Binding-site contacts:
Ligand atom C3 contacts residue LYS259 of chain 1.B at 3.6 Å.
Ligand atom C4 contacts residue ASP256 of chain 1.B at 4.2 Å.
Ligand atom N1 contacts residue LYS259 of chain 1.B at 4.1 Å.
Ligand atom C3 contacts residue PRO247 of chain 1.B at 3.8 Å (hydrophobic).
Ligand atom N2 contacts residue LYS249 of chain 1.B at 3.8 Å.
Ligand atom C5 contacts residue LYS259 of chain 1.B at 3.9 Å.
Ligand atom BR4 contacts residue LYS263 of chain 1.B at 3.9 Å.
Ligand atom BR4 contacts residue LEU260 of chain 1.B at 4.0 Å.
Ligand atom N2 contacts residue LYS259 of chain 1.B at 3.4 Å (salt-bridge).
Ligand atom N2 contacts residue ASP256 of chain 1.B at 3.9 Å.
Ligand atom N1 contacts residue ASP256 of chain 1.B at 3.4 Å (salt-bridge).
Ligand atom C4 contacts residue LYS259 of chain 1.B at 3.9 Å.
Ligand atom N1 contacts residue LYS249 of chain 1.B at 3.5 Å.
Ligand atom N2 contacts residue PRO247 of chain 1.B at 4.3 Å.
Ligand atom C4 contacts residue LEU260 of chain 1.B at 4.4 Å (hydrophobic).
Ligand atom BR4 contacts residue LYS259 of chain 1.B at 3.9 Å.
Ligand atom C5 contacts residue LEU260 of chain 1.B at 4.1 Å (hydrophobic).
Ligand atom C5 contacts residue PRO247 of chain 1.B at 3.7 Å (hydrophobic).
Ligand atom C5 contacts residue TRP252 of chain 1.B at 4.2 Å (hydrophobic).
Ligand atom C5 contacts residue LYS249 of chain 1.B at 4.4 Å.
Ligand atom N1 contacts residue PRO247 of chain 1.B at 4.2 Å.
Ligand atom BR4 contacts residue PRO247 of chain 1.B at 3.8 Å.
Ligand atom C4 contacts residue PRO247 of chain 1.B at 3.5 Å (hydrophobic).
Ligand atom C5 contacts residue ASP256 of chain 1.B at 3.1 Å.

A protein and the small-molecule ligand that binds it are described below.
Small molecule (SMILES): Brc1cn[nH]c1

Sequence of chain 1.B:
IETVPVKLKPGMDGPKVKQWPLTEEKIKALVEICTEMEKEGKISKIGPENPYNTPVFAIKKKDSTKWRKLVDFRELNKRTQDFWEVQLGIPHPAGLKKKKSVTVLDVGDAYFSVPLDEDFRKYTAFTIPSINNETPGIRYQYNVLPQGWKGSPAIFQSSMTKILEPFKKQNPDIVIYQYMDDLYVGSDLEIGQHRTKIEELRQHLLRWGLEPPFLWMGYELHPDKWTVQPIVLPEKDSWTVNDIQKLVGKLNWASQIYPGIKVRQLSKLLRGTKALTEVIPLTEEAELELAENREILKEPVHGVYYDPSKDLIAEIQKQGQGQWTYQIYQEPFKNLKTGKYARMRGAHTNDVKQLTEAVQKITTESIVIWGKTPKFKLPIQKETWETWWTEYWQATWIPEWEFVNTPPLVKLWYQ